Sequence of chain 1.C:
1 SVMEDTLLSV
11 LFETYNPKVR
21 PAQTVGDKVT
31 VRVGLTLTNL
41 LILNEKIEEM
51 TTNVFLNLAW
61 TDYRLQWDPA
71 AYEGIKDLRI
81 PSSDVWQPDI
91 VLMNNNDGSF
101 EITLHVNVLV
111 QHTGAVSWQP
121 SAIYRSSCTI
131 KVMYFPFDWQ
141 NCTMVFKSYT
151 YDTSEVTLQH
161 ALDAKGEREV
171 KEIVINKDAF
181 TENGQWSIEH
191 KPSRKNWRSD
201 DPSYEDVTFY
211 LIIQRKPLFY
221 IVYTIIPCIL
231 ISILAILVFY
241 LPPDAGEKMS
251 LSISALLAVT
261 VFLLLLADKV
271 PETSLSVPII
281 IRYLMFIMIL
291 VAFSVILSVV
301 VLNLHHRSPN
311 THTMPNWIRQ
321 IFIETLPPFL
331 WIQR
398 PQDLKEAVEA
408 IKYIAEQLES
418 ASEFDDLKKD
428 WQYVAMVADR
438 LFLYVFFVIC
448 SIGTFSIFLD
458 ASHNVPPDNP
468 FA

Binding-site contacts:
Ligand atom C16 contacts residue PHE439 of chain 1.C at 4.1 Å (hydrophobic).
Ligand atom C19 contacts residue VAL300 of chain 1.C at 3.8 Å (hydrophobic).
Ligand atom C3 contacts residue ILE318 of chain 1.C at 4.3 Å (hydrophobic).
Ligand atom C6 contacts residue LEU304 of chain 1.C at 4.4 Å (hydrophobic).
Ligand atom C7 contacts residue PHE322 of chain 1.C at 4.2 Å (hydrophobic).
Ligand atom O1 contacts residue THR328 of chain 1.D at 3.2 Å.
Ligand atom C2 contacts residue TYR234 of chain 1.D at 4.0 Å (hydrophobic).
Ligand atom C4 contacts residue ARG307 of chain 1.C at 4.0 Å.
Ligand atom C27 contacts residue VAL442 of chain 1.C at 3.9 Å (hydrophobic).
Ligand atom C15 contacts residue PHE439 of chain 1.C at 4.0 Å (hydrophobic).
Ligand atom O1 contacts residue ARG307 of chain 1.C at 3.6 Å.
Ligand atom C5 contacts residue ILE318 of chain 1.C at 4.4 Å (hydrophobic).
Ligand atom C4 contacts residue ILE318 of chain 1.C at 3.8 Å (hydrophobic).
Ligand atom C3 contacts residue ARG307 of chain 1.C at 4.4 Å.
Ligand atom C19 contacts residue TYR234 of chain 1.D at 3.5 Å (hydrophobic).
Ligand atom C6 contacts residue TRP317 of chain 1.C at 4.0 Å (hydrophobic).
Ligand atom C15 contacts residue PHE322 of chain 1.C at 4.2 Å (hydrophobic).
Ligand atom C18 contacts residue VAL300 of chain 1.C at 4.2 Å (hydrophobic).
Ligand atom C18 contacts residue LEU297 of chain 1.C at 3.8 Å (hydrophobic).
Ligand atom C18 contacts residue PHE439 of chain 1.C at 4.1 Å (hydrophobic).
Ligand atom C7 contacts residue TRP317 of chain 1.C at 4.4 Å (hydrophobic).
Ligand atom C24 contacts residue PHE439 of chain 1.C at 4.3 Å (hydrophobic).
Ligand atom C6 contacts residue ILE318 of chain 1.C at 4.0 Å (hydrophobic).
Ligand atom C3 contacts residue TRP317 of chain 1.C at 4.5 Å (hydrophobic).
Ligand atom C5 contacts residue TRP317 of chain 1.C at 4.3 Å (hydrophobic).
Ligand atom C4 contacts residue LEU304 of chain 1.C at 4.3 Å (hydrophobic).

Sequence of chain 1.D:
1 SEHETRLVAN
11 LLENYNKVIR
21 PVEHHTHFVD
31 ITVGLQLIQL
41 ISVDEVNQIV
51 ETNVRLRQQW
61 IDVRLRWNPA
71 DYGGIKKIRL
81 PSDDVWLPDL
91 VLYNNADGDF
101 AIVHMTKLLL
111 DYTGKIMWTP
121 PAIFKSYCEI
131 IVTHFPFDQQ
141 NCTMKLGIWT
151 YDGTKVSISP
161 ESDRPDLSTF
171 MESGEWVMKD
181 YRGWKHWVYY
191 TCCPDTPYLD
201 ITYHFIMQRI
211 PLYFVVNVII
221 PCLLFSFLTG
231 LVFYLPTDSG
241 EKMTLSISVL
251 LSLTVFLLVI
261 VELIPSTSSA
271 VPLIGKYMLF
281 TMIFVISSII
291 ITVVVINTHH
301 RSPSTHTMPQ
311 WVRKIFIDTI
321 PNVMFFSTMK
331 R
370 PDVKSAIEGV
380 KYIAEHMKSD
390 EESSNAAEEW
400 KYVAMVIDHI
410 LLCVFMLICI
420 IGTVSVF

The small molecule below binds the protein below.
Small molecule (SMILES): CC(C)CCC[C@@H](C)[C@H]1CC[C@H]2[C@@H]3CC=C4C[C@@H](O)CC[C@]4(C)[C@H]3CC[C@]12C